Sequence of chain 1.B:
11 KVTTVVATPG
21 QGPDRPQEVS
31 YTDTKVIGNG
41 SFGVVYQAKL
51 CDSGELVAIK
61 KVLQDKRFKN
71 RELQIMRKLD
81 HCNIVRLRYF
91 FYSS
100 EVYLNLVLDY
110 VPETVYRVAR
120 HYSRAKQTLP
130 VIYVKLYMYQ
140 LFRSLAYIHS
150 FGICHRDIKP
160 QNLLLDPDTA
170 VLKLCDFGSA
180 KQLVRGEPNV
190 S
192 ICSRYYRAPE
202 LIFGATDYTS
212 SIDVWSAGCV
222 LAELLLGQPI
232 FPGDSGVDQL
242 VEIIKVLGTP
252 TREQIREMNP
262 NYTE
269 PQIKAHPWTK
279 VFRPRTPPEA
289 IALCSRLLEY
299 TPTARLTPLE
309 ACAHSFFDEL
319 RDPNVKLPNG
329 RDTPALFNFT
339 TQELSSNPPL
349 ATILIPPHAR

Binding-site contacts:
Ligand atom C2 contacts residue GLN160 of chain 1.B at 3.5 Å.
Ligand atom C19 contacts residue ALA58 of chain 1.B at 3.6 Å (hydrophobic).
Ligand atom C16 contacts residue VAL110 of chain 1.B at 3.1 Å (hydrophobic).
Ligand atom O22 contacts residue PHE42 of chain 1.B at 3.5 Å.
Ligand atom N20 contacts residue VAL110 of chain 1.B at 3.0 Å (h-bond).
Ligand atom C5 contacts residue PHE42 of chain 1.B at 3.7 Å (hydrophobic).
Ligand atom C2 contacts residue CYS174 of chain 1.B at 3.9 Å (hydrophobic).
Ligand atom N20 contacts residue TYR109 of chain 1.B at 3.6 Å.
Ligand atom O11 contacts residue GLY38 of chain 1.B at 4.0 Å.
Ligand atom C26 contacts residue ALA58 of chain 1.B at 3.8 Å (hydrophobic).
Ligand atom C17 contacts residue ILE37 of chain 1.B at 3.9 Å (hydrophobic).
Ligand atom C3 contacts residue CYS174 of chain 1.B at 3.9 Å (hydrophobic).
Ligand atom N8 contacts residue PHE42 of chain 1.B at 3.4 Å.
Ligand atom N20 contacts residue ALA58 of chain 1.B at 3.8 Å.
Ligand atom C25 contacts residue LEU163 of chain 1.B at 3.8 Å (hydrophobic).
Ligand atom O10 contacts residue GLY38 of chain 1.B at 3.2 Å.
Ligand atom C4 contacts residue PHE42 of chain 1.B at 3.8 Å (hydrophobic).
Ligand atom O10 contacts residue VAL45 of chain 1.B at 3.3 Å.
Ligand atom C7 contacts residue GLN160 of chain 1.B at 3.3 Å.
Ligand atom N18 contacts residue LEU163 of chain 1.B at 3.9 Å.
Ligand atom N20 contacts residue LEU163 of chain 1.B at 4.0 Å.
Ligand atom N8 contacts residue LYS60 of chain 1.B at 3.7 Å.
Ligand atom C26 contacts residue ASP108 of chain 1.B at 3.4 Å.
Ligand atom N18 contacts residue ALA58 of chain 1.B at 3.9 Å.
Ligand atom C19 contacts residue LEU163 of chain 1.B at 3.5 Å (hydrophobic).
Ligand atom C5 contacts residue VAL45 of chain 1.B at 4.0 Å (hydrophobic).
Ligand atom O22 contacts residue LYS60 of chain 1.B at 2.8 Å (salt-bridge).
Ligand atom C3 contacts residue ASN161 of chain 1.B at 3.6 Å.
Ligand atom O11 contacts residue PHE42 of chain 1.B at 3.4 Å.
Ligand atom O10 contacts residue PHE42 of chain 1.B at 3.5 Å.
Ligand atom C6 contacts residue PHE42 of chain 1.B at 4.0 Å (hydrophobic).
Ligand atom C2 contacts residue ASN161 of chain 1.B at 3.7 Å.
Ligand atom O21 contacts residue LYS60 of chain 1.B at 3.3 Å.
Ligand atom S9 contacts residue PHE42 of chain 1.B at 3.8 Å.
Ligand atom C15 contacts residue ILE37 of chain 1.B at 3.5 Å (hydrophobic).
Ligand atom C26 contacts residue LEU163 of chain 1.B at 3.4 Å (hydrophobic).
Ligand atom O21 contacts residue PHE42 of chain 1.B at 3.0 Å.
Ligand atom C16 contacts residue TYR109 of chain 1.B at 3.5 Å (hydrophobic).
Ligand atom O22 contacts residue ASP175 of chain 1.B at 3.0 Å.
Ligand atom O21 contacts residue VAL45 of chain 1.B at 3.2 Å.

A protein and the small-molecule ligand that binds it are described below.
Small molecule (SMILES): Cc1ccc([N+](=O)[O-])cc1S(=O)(=O)N(C)/N=C/c1cnc2ccc(Br)cn12